The small molecule below binds the protein below.
Small molecule (SMILES): CC(=O)N[C@H]1[C@H](O[C@H]2[C@H](O)[C@@H](NC(C)=O)CO[C@@H]2CO)O[C@H](CO)[C@@H](O)[C@@H]1O

Binding-site contacts:
Ligand atom O5 contacts residue ASN154 of chain 8.A at 3.7 Å.
Ligand atom O7 contacts residue ASN154 of chain 8.A at 1.3 Å (h-bond).
Ligand atom N2 contacts residue ASN154 of chain 8.A at 2.2 Å (h-bond).
Ligand atom C7 contacts residue GLY150 of chain 8.A at 4.5 Å.
Ligand atom C1 contacts residue ASN154 of chain 8.A at 2.6 Å.
Ligand atom C8 contacts residue GLY150 of chain 8.A at 4.3 Å.
Ligand atom C2 contacts residue ASN154 of chain 8.A at 2.9 Å.
Ligand atom O5 contacts residue THR156 of chain 8.A at 3.9 Å.
Ligand atom C1 contacts residue THR156 of chain 8.A at 4.1 Å.
Ligand atom C7 contacts residue ASN154 of chain 8.A at 1.9 Å.
Ligand atom O7 contacts residue GLY150 of chain 8.A at 4.2 Å.
Ligand atom O7 contacts residue VAL153 of chain 8.A at 2.8 Å (h-bond).
Ligand atom C5 contacts residue THR156 of chain 8.A at 3.7 Å.
Ligand atom C7 contacts residue VAL153 of chain 8.A at 4.0 Å (hydrophobic).
Ligand atom C6 contacts residue THR156 of chain 8.A at 4.3 Å.
Ligand atom O7 contacts residue THR156 of chain 8.A at 4.2 Å.
Ligand atom C3 contacts residue ASN154 of chain 8.A at 4.3 Å.
Ligand atom C8 contacts residue ASN154 of chain 8.A at 3.4 Å.

Sequence of chain 8.A:
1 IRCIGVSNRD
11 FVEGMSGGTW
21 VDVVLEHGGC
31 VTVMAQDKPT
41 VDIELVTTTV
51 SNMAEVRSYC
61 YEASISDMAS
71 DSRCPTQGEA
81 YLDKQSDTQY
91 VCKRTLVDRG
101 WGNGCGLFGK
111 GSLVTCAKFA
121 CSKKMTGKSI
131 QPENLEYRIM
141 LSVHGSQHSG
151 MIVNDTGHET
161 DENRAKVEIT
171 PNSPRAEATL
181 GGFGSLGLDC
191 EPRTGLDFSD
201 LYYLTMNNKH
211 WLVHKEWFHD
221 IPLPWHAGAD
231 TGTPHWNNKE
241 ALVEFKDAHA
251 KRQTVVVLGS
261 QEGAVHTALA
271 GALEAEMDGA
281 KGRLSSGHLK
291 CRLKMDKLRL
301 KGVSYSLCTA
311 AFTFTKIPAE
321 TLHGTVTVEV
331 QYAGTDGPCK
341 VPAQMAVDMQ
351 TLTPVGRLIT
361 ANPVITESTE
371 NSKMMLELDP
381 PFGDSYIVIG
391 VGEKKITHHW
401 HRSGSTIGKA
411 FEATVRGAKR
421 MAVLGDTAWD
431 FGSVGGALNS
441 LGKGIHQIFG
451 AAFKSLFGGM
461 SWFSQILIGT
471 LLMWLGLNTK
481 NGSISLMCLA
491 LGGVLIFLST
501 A